Sequence of chain 17.C:
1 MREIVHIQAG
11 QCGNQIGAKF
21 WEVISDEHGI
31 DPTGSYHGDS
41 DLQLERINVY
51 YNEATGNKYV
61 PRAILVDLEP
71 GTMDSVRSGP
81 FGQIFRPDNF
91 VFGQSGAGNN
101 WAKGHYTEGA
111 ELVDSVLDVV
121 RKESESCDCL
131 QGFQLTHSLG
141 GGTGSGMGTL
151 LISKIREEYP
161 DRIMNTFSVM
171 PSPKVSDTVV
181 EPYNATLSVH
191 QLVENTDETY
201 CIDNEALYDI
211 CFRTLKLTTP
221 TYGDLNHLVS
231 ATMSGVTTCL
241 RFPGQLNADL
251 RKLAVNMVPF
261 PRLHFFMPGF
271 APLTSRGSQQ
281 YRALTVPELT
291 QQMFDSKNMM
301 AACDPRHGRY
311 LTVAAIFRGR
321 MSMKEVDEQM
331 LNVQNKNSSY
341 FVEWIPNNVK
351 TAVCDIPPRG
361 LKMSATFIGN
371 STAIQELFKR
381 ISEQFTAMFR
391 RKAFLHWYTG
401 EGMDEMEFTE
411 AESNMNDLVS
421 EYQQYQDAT

Binding-site contacts:
Ligand atom C40 contacts residue VAL23 of chain 17.C at 3.5 Å (hydrophobic).
Ligand atom C05 contacts residue HIS227 of chain 17.C at 2.9 Å.
Ligand atom O06 contacts residue LEU215 of chain 17.C at 3.7 Å.
Ligand atom C08 contacts residue HIS227 of chain 17.C at 2.9 Å.
Ligand atom C16 contacts residue PRO272 of chain 17.C at 3.6 Å (hydrophobic).
Ligand atom C06 contacts residue ASP224 of chain 17.C at 3.4 Å.
Ligand atom C42 contacts residue VAL23 of chain 17.C at 3.4 Å (hydrophobic).
Ligand atom C09 contacts residue HIS227 of chain 17.C at 3.3 Å.
Ligand atom C31 contacts residue HIS227 of chain 17.C at 3.8 Å.
Ligand atom C15 contacts residue PRO272 of chain 17.C at 3.3 Å (hydrophobic).
Ligand atom C14 contacts residue LEU215 of chain 17.C at 3.8 Å (hydrophobic).
Ligand atom C39 contacts residue ALA231 of chain 17.C at 3.8 Å (hydrophobic).
Ligand atom C36 contacts residue HIS227 of chain 17.C at 3.7 Å.
Ligand atom O08 contacts residue ARG276 of chain 17.C at 3.3 Å.
Ligand atom O06 contacts residue LEU273 of chain 17.C at 3.6 Å.
Ligand atom O07 contacts residue ARG276 of chain 17.C at 3.8 Å.
Ligand atom C08 contacts residue LEU228 of chain 17.C at 3.6 Å (hydrophobic).
Ligand atom O13 contacts residue PRO358 of chain 17.C at 3.5 Å.
Ligand atom C06 contacts residue HIS227 of chain 17.C at 2.3 Å.
Ligand atom C40 contacts residue SER234 of chain 17.C at 3.1 Å.
Ligand atom O13 contacts residue ARG359 of chain 17.C at 3.1 Å (salt-bridge).
Ligand atom C07 contacts residue HIS227 of chain 17.C at 2.3 Å.
Ligand atom C44 contacts residue LEU361 of chain 17.C at 3.8 Å (hydrophobic).
Ligand atom C30 contacts residue HIS227 of chain 17.C at 3.1 Å.
Ligand atom O12 contacts residue GLY360 of chain 17.C at 3.4 Å (h-bond).
Ligand atom O06 contacts residue PRO272 of chain 17.C at 3.6 Å.
Ligand atom O13 contacts residue GLY360 of chain 17.C at 3.8 Å.
Ligand atom O06 contacts residue THR274 of chain 17.C at 3.1 Å (h-bond).
Ligand atom C41 contacts residue VAL23 of chain 17.C at 2.8 Å (hydrophobic).
Ligand atom O14 contacts residue HIS227 of chain 17.C at 2.1 Å (h-bond).
Ligand atom O05 contacts residue LEU361 of chain 17.C at 3.8 Å.
Ligand atom C17 contacts residue LEU361 of chain 17.C at 3.9 Å (hydrophobic).
Ligand atom C19 contacts residue THR274 of chain 17.C at 3.2 Å.
Ligand atom C41 contacts residue SER234 of chain 17.C at 3.7 Å.
Ligand atom C14 contacts residue THR274 of chain 17.C at 3.6 Å.
Ligand atom C13 contacts residue HIS227 of chain 17.C at 3.9 Å.
Ligand atom C44 contacts residue GLY360 of chain 17.C at 3.9 Å.
Ligand atom C19 contacts residue ARG276 of chain 17.C at 3.9 Å.
Ligand atom C04 contacts residue HIS227 of chain 17.C at 3.3 Å.
Ligand atom C28 contacts residue PRO358 of chain 17.C at 3.8 Å (hydrophobic).

A protein and the small-molecule ligand that binds it are described below.
Small molecule (SMILES): CC(=O)O[C@H]1C(=O)[C@@]2(C)[C@H]([C@H](OC(=O)c3ccccc3)[C@]3(O)C[C@H](OC(=O)[C@H](O)[C@@H](NC(=O)c4ccccc4)c4ccccc4)C(C)=C1C3(C)C)[C@]1(OC(C)=O)CO[C@@H]1C[C@@H]2O